Sequence of chain 1.B:
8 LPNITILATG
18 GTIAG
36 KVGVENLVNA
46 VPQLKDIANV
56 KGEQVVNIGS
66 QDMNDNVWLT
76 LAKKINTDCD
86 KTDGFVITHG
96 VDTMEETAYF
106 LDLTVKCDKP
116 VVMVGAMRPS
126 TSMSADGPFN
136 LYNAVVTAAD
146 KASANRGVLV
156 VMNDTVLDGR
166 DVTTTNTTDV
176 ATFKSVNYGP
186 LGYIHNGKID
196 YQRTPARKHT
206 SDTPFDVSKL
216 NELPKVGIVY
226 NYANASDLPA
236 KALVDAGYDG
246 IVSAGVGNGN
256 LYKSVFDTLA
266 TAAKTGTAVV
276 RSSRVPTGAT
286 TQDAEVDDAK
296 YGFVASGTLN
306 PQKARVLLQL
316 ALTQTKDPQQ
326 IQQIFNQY

Sequence of chain 1.A:
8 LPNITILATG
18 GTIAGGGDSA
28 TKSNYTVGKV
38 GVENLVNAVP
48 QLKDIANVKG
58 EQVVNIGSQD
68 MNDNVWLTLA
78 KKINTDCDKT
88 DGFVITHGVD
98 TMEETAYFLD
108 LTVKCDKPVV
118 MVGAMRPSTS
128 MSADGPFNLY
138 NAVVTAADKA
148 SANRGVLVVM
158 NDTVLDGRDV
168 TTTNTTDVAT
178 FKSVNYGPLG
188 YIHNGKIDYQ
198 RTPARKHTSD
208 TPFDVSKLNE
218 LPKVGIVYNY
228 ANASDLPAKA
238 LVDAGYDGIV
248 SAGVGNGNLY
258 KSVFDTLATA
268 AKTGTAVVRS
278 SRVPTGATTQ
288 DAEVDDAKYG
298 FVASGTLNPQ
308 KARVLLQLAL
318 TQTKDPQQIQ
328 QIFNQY

Binding-site contacts:
Ligand atom OXT contacts residue GLN66 of chain 1.B at 4.2 Å.
Ligand atom O contacts residue GLN66 of chain 1.B at 3.8 Å.
Ligand atom CB contacts residue ASP97 of chain 1.B at 3.4 Å.
Ligand atom CA contacts residue GLN66 of chain 1.B at 3.9 Å.
Ligand atom C contacts residue GLY18 of chain 1.B at 4.1 Å.
Ligand atom O contacts residue SER65 of chain 1.B at 2.9 Å (h-bond).
Ligand atom ND2 contacts residue ALA121 of chain 1.B at 2.9 Å (h-bond).
Ligand atom O contacts residue GLY64 of chain 1.B at 3.4 Å.
Ligand atom CB contacts residue THR19 of chain 1.B at 3.2 Å.
Ligand atom C contacts residue VAL96 of chain 1.B at 3.8 Å (hydrophobic).
Ligand atom C contacts residue SER65 of chain 1.B at 3.5 Å.
Ligand atom CB contacts residue GLU290 of chain 1.A at 3.6 Å.
Ligand atom OXT contacts residue VAL96 of chain 1.B at 3.0 Å (h-bond).
Ligand atom OD1 contacts residue VAL96 of chain 1.B at 2.8 Å (h-bond).
Ligand atom OD1 contacts residue GLY95 of chain 1.B at 3.3 Å.
Ligand atom CA contacts residue GLU290 of chain 1.A at 3.4 Å.
Ligand atom N contacts residue ASN255 of chain 1.A at 3.6 Å (h-bond).
Ligand atom O contacts residue GLY18 of chain 1.B at 3.2 Å.
Ligand atom O contacts residue GLY95 of chain 1.B at 3.2 Å.
Ligand atom N contacts residue ASP97 of chain 1.B at 2.8 Å (salt-bridge).
Ligand atom C contacts residue GLN66 of chain 1.B at 3.8 Å.
Ligand atom ND2 contacts residue MET122 of chain 1.B at 4.1 Å.
Ligand atom OXT contacts residue GLY95 of chain 1.B at 3.0 Å.
Ligand atom OXT contacts residue SER65 of chain 1.B at 2.6 Å (h-bond).
Ligand atom N contacts residue GLU290 of chain 1.A at 2.6 Å (salt-bridge).
Ligand atom CA contacts residue THR19 of chain 1.B at 3.4 Å.
Ligand atom OD1 contacts residue ALA121 of chain 1.B at 3.8 Å.
Ligand atom ND2 contacts residue THR19 of chain 1.B at 3.0 Å (h-bond).
Ligand atom CG contacts residue ALA121 of chain 1.B at 3.8 Å (hydrophobic).
Ligand atom CA contacts residue ASP97 of chain 1.B at 3.7 Å.
Ligand atom O contacts residue THR19 of chain 1.B at 4.0 Å.
Ligand atom C contacts residue GLY95 of chain 1.B at 3.4 Å.
Ligand atom OXT contacts residue ASP97 of chain 1.B at 3.0 Å (salt-bridge).
Ligand atom CG contacts residue THR19 of chain 1.B at 2.8 Å.
Ligand atom OD1 contacts residue THR19 of chain 1.B at 3.2 Å (h-bond).
Ligand atom CG contacts residue VAL96 of chain 1.B at 3.6 Å (hydrophobic).
Ligand atom C contacts residue ASP97 of chain 1.B at 3.9 Å.
Ligand atom N contacts residue GLN66 of chain 1.B at 3.0 Å (h-bond).
Ligand atom OD1 contacts residue GLY18 of chain 1.B at 4.1 Å.
Ligand atom ND2 contacts residue VAL96 of chain 1.B at 3.8 Å.

A small-molecule ligand and the protein it binds are described below.
Small molecule (SMILES): NC(=O)C[C@H](N)C(=O)O